Sequence of chain 1.A:
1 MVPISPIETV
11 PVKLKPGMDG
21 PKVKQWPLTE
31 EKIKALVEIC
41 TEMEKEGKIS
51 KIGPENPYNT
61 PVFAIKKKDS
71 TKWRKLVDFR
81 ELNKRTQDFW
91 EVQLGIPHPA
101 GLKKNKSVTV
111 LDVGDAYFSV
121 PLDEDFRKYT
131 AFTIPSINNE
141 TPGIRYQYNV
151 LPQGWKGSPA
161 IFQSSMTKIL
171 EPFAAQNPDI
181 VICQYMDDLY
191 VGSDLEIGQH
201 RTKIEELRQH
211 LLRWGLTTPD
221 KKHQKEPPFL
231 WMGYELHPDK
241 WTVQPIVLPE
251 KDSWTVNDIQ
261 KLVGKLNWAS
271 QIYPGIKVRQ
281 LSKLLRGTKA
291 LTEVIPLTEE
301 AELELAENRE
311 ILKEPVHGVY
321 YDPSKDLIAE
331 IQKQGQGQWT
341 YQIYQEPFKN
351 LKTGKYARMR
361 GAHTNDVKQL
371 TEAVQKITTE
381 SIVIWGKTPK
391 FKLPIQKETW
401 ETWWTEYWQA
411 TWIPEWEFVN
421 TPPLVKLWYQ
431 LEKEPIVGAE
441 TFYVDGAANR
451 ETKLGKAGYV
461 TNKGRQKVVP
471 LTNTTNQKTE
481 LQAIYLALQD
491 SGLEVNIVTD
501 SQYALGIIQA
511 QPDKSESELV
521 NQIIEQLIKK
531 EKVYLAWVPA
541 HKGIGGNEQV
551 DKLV

The protein below binds the small molecule below.
Small molecule (SMILES): Cc1cc(/C=C/C#N)cc(C)c1Nc1ccnc(Nc2ccc(C#N)cc2)n1

Binding-site contacts:
Ligand atom C15 contacts residue LYS103 of chain 1.A at 3.2 Å.
Ligand atom C9 contacts residue GLU138 of chain 1.B at 3.6 Å.
Ligand atom N5 contacts residue LEU236 of chain 1.A at 3.1 Å (h-bond).
Ligand atom C19 contacts residue HIS237 of chain 1.A at 3.2 Å.
Ligand atom N6 contacts residue TYR190 of chain 1.A at 3.4 Å.
Ligand atom N5 contacts residue PRO238 of chain 1.A at 3.6 Å (h-bond).
Ligand atom C8 contacts residue VAL181 of chain 1.A at 3.6 Å (hydrophobic).
Ligand atom N5 contacts residue PHE229 of chain 1.A at 3.2 Å.
Ligand atom C22 contacts residue TYR185 of chain 1.A at 3.8 Å (hydrophobic).
Ligand atom C6 contacts residue CYS183 of chain 1.A at 3.5 Å (hydrophobic).
Ligand atom C14 contacts residue HIS237 of chain 1.A at 3.3 Å.
Ligand atom N6 contacts residue TRP231 of chain 1.A at 3.7 Å.
Ligand atom N4 contacts residue ASN105 of chain 1.A at 3.1 Å (h-bond).
Ligand atom C13 contacts residue HIS237 of chain 1.A at 3.6 Å.
Ligand atom C14 contacts residue TYR320 of chain 1.A at 3.6 Å (hydrophobic).
Ligand atom N4 contacts residue LEU102 of chain 1.A at 3.5 Å.
Ligand atom C10 contacts residue VAL181 of chain 1.A at 3.7 Å (hydrophobic).
Ligand atom C2 contacts residue CYS183 of chain 1.A at 3.5 Å (hydrophobic).
Ligand atom N2 contacts residue LEU102 of chain 1.A at 3.7 Å.
Ligand atom C19 contacts residue PHE229 of chain 1.A at 3.7 Å (hydrophobic).
Ligand atom C1 contacts residue CYS183 of chain 1.A at 3.6 Å (hydrophobic).
Ligand atom C12 contacts residue LEU102 of chain 1.A at 3.6 Å (hydrophobic).
Ligand atom C22 contacts residue TYR190 of chain 1.A at 3.5 Å (hydrophobic).
Ligand atom N4 contacts residue LYS103 of chain 1.A at 2.5 Å (salt-bridge).
Ligand atom C16 contacts residue ASN105 of chain 1.A at 3.6 Å.
Ligand atom C12 contacts residue ASN105 of chain 1.A at 3.3 Å.
Ligand atom C12 contacts residue LYS103 of chain 1.A at 3.4 Å.
Ligand atom N6 contacts residue PHE229 of chain 1.A at 3.5 Å.
Ligand atom C16 contacts residue LYS103 of chain 1.A at 3.2 Å.
Ligand atom C22 contacts residue TRP231 of chain 1.A at 3.6 Å (hydrophobic).
Ligand atom N2 contacts residue LYS103 of chain 1.A at 3.1 Å (salt-bridge).
Ligand atom N2 contacts residue ASN105 of chain 1.A at 3.4 Å (h-bond).
Ligand atom N5 contacts residue HIS237 of chain 1.A at 3.3 Å.
Ligand atom C15 contacts residue TYR320 of chain 1.A at 3.6 Å (hydrophobic).
Ligand atom C20 contacts residue TRP231 of chain 1.A at 3.5 Å (hydrophobic).
Ligand atom C14 contacts residue PRO238 of chain 1.A at 3.5 Å (hydrophobic).
Ligand atom C15 contacts residue ASN105 of chain 1.A at 3.7 Å.
Ligand atom C4 contacts residue TYR190 of chain 1.A at 3.4 Å (hydrophobic).
Ligand atom C5 contacts residue CYS183 of chain 1.A at 3.7 Å (hydrophobic).
Ligand atom N6 contacts residue TYR185 of chain 1.A at 3.6 Å.

Sequence of chain 1.B:
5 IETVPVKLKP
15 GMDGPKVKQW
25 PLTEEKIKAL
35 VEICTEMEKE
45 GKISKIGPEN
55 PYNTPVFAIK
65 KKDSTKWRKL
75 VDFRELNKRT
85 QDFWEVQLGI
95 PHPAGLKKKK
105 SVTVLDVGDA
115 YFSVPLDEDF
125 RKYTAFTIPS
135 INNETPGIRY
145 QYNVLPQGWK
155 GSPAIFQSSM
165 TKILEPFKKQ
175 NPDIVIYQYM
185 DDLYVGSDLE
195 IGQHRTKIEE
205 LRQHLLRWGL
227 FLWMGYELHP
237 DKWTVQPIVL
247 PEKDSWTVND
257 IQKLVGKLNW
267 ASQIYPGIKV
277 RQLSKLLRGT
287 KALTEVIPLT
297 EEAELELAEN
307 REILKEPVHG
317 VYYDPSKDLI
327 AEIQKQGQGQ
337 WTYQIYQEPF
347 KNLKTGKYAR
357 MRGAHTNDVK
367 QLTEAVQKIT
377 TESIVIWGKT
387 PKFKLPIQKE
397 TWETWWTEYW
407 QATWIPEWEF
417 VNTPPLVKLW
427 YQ